Binding-site contacts:
Ligand atom FAH contacts residue MET699 of chain 1.C at 3.6 Å.
Ligand atom CAZ contacts residue GLU696 of chain 1.C at 3.4 Å.
Ligand atom OAE contacts residue SER645 of chain 1.C at 3.6 Å (h-bond).
Ligand atom CAS contacts residue GLU696 of chain 1.C at 3.5 Å.
Ligand atom CAM contacts residue MET699 of chain 1.C at 3.8 Å (hydrophobic).
Ligand atom OAD contacts residue SER645 of chain 1.C at 3.6 Å.
Ligand atom NAX contacts residue GLU696 of chain 1.C at 3.8 Å.
Ligand atom CAU contacts residue TYR441 of chain 1.C at 3.7 Å (hydrophobic).
Ligand atom FAH contacts residue GLU393 of chain 1.C at 3.2 Å.
Ligand atom CAR contacts residue GLU696 of chain 1.C at 3.7 Å.
Ligand atom OAA contacts residue THR471 of chain 1.C at 3.5 Å (h-bond).
Ligand atom CAZ contacts residue TYR441 of chain 1.C at 3.7 Å (hydrophobic).
Ligand atom NAP contacts residue THR471 of chain 1.C at 3.5 Å (h-bond).
Ligand atom CAS contacts residue TYR441 of chain 1.C at 3.4 Å (hydrophobic).
Ligand atom FAF contacts residue TYR723 of chain 1.C at 3.2 Å.
Ligand atom FAF contacts residue MET699 of chain 1.C at 3.6 Å.
Ligand atom CAJ contacts residue TYR441 of chain 1.C at 3.5 Å (hydrophobic).
Ligand atom PBA contacts residue SER645 of chain 1.C at 3.6 Å.
Ligand atom OAC contacts residue GLY644 of chain 1.C at 3.3 Å.
Ligand atom FAG contacts residue TYR441 of chain 1.C at 3.4 Å.
Ligand atom FAG contacts residue PRO469 of chain 1.C at 3.3 Å.
Ligand atom OAA contacts residue ARG476 of chain 1.C at 2.6 Å (salt-bridge).
Ligand atom CAT contacts residue TYR441 of chain 1.C at 3.6 Å (hydrophobic).
Ligand atom OAA contacts residue TYR441 of chain 1.C at 3.8 Å.
Ligand atom OAB contacts residue ARG476 of chain 1.C at 3.3 Å (salt-bridge).
Ligand atom CAT contacts residue THR471 of chain 1.C at 3.7 Å.
Ligand atom NAY contacts residue TYR441 of chain 1.C at 3.7 Å.
Ligand atom FAH contacts residue TYR441 of chain 1.C at 3.8 Å.
Ligand atom NAP contacts residue PRO469 of chain 1.C at 3.2 Å (h-bond).
Ligand atom OAQ contacts residue THR677 of chain 1.C at 3.0 Å (h-bond).
Ligand atom CAM contacts residue GLU696 of chain 1.C at 3.2 Å.
Ligand atom CAV contacts residue TYR441 of chain 1.C at 3.5 Å (hydrophobic).
Ligand atom CAK contacts residue THR677 of chain 1.C at 3.3 Å.
Ligand atom FAF contacts residue GLU696 of chain 1.C at 2.5 Å.
Ligand atom NAP contacts residue TYR441 of chain 1.C at 3.7 Å.
Ligand atom CAL contacts residue THR677 of chain 1.C at 3.4 Å.
Ligand atom CAJ contacts residue PRO469 of chain 1.C at 3.8 Å (hydrophobic).
Ligand atom CAW contacts residue TYR441 of chain 1.C at 3.5 Å (hydrophobic).
Ligand atom CAI contacts residue TYR441 of chain 1.C at 3.8 Å (hydrophobic).
Ligand atom OAC contacts residue SER645 of chain 1.C at 2.6 Å (h-bond).

A protein and the small-molecule ligand that binds it are described below.
Small molecule (SMILES): O=c1[nH]c2cc(C(F)(F)F)c(N3CCOCC3)cc2n(CP(=O)(O)O)c1=O

Sequence of chain 1.C:
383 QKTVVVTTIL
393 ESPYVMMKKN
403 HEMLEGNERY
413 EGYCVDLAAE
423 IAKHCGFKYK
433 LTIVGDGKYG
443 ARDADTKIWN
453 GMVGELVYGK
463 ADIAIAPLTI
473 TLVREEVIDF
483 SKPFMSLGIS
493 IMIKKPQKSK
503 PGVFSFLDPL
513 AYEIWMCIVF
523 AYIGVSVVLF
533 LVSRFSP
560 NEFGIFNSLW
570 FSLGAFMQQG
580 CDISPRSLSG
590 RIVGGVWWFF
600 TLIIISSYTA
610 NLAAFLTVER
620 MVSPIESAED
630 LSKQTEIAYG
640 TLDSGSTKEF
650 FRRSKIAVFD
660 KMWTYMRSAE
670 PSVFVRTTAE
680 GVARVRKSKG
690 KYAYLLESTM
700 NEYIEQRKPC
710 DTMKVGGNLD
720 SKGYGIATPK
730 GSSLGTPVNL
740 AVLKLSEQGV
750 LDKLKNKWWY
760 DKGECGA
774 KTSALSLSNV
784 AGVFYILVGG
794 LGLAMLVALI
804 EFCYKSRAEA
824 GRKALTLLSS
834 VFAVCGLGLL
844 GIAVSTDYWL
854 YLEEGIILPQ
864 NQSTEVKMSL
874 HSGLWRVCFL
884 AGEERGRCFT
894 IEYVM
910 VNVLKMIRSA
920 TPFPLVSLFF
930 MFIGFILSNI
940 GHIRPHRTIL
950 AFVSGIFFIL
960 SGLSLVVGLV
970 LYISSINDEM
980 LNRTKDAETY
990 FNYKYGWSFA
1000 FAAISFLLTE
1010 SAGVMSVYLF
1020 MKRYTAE